Sequence of chain 1.A:
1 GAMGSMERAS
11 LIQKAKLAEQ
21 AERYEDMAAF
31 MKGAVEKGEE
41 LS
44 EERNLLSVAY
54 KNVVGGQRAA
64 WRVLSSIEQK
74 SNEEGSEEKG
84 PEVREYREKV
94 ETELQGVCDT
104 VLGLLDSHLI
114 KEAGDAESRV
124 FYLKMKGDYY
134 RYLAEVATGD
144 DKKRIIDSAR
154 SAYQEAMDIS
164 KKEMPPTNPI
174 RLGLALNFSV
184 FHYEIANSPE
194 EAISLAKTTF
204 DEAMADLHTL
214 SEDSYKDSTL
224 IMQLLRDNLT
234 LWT

This protein binds this small molecule.
Small molecule (SMILES): CC(C)[C@H](NC(=O)[C@@H](NC(=O)[C@H](C)NC(=O)[C@@H]1CCCN1C(=O)[C@@H](N)Cc1ccccc1)[C@@H](C)OP(=O)(O)O)C(=O)O

Binding-site contacts:
Ligand atom CB contacts residue VAL183 of chain 1.A at 3.9 Å (hydrophobic).
Ligand atom O contacts residue LYS54 of chain 1.A at 3.6 Å (salt-bridge).
Ligand atom O2P contacts residue ARG134 of chain 1.A at 2.8 Å (salt-bridge).
Ligand atom OXT contacts residue RYR1 of chain 1.C at 3.9 Å.
Ligand atom CD contacts residue GLU187 of chain 1.A at 3.9 Å.
Ligand atom O contacts residue VAL183 of chain 1.A at 3.5 Å.
Ligand atom CB contacts residue TRP235 of chain 1.A at 3.9 Å (hydrophobic).
Ligand atom CB contacts residue ASN231 of chain 1.A at 3.6 Å.
Ligand atom CA contacts residue ASN231 of chain 1.A at 3.7 Å.
Ligand atom O3P contacts residue ARG134 of chain 1.A at 2.9 Å (salt-bridge).
Ligand atom O contacts residue ASN180 of chain 1.A at 2.9 Å (h-bond).
Ligand atom O contacts residue LYS127 of chain 1.A at 2.7 Å (salt-bridge).
Ligand atom CB contacts residue ASN231 of chain 1.A at 3.6 Å.
Ligand atom CG contacts residue VAL183 of chain 1.A at 3.8 Å (hydrophobic).
Ligand atom P contacts residue ARG134 of chain 1.A at 3.8 Å.
Ligand atom P contacts residue TYR135 of chain 1.A at 3.8 Å.
Ligand atom CG1 contacts residue LEU227 of chain 1.A at 3.2 Å (hydrophobic).
Ligand atom CG2 contacts residue ARG134 of chain 1.A at 3.8 Å.
Ligand atom O3P contacts residue TYR135 of chain 1.A at 2.6 Å (h-bond).
Ligand atom CG2 contacts residue ASN180 of chain 1.A at 3.7 Å.
Ligand atom N contacts residue ASN231 of chain 1.A at 2.8 Å (h-bond).
Ligand atom CA contacts residue LEU179 of chain 1.A at 3.8 Å (hydrophobic).
Ligand atom C contacts residue ASN231 of chain 1.A at 3.9 Å.
Ligand atom CG2 contacts residue VAL183 of chain 1.A at 3.7 Å (hydrophobic).
Ligand atom C contacts residue ASN231 of chain 1.A at 3.7 Å.
Ligand atom C contacts residue ASN180 of chain 1.A at 3.6 Å.
Ligand atom CG1 contacts residue LEU179 of chain 1.A at 3.8 Å (hydrophobic).
Ligand atom CB contacts residue ASN180 of chain 1.A at 3.3 Å.
Ligand atom C contacts residue LYS127 of chain 1.A at 3.7 Å.
Ligand atom N contacts residue ASN180 of chain 1.A at 3.0 Å (h-bond).
Ligand atom O1P contacts residue LYS54 of chain 1.A at 3.5 Å (salt-bridge).
Ligand atom O1P contacts residue ARG61 of chain 1.A at 2.9 Å (salt-bridge).
Ligand atom P contacts residue ARG61 of chain 1.A at 3.7 Å.
Ligand atom CA contacts residue ASN231 of chain 1.A at 3.6 Å.
Ligand atom O contacts residue ASN231 of chain 1.A at 3.0 Å (h-bond).
Ligand atom CA contacts residue ASN180 of chain 1.A at 3.2 Å.
Ligand atom N contacts residue LEU179 of chain 1.A at 3.9 Å.
Ligand atom O contacts residue LEU179 of chain 1.A at 3.5 Å.
Ligand atom O2P contacts residue ARG61 of chain 1.A at 3.0 Å (salt-bridge).
Ligand atom CG2 contacts residue GLY176 of chain 1.A at 3.5 Å.